Sequence of chain 1.B:
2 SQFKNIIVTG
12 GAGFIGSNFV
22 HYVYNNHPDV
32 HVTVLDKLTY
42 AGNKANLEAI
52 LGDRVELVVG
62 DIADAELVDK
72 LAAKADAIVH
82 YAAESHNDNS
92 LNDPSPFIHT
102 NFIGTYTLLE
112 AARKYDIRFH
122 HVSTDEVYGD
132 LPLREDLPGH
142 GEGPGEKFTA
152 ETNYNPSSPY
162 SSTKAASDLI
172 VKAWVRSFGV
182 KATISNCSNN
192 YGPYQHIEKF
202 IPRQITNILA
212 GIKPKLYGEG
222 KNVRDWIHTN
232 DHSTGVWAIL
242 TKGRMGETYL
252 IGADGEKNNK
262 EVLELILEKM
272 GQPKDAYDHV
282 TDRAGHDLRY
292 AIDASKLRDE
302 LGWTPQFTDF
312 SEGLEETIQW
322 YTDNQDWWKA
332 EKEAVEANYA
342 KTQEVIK

Binding-site contacts:
Ligand atom N31 contacts residue LYS216 of chain 1.B at 2.8 Å (salt-bridge).
Ligand atom O4P contacts residue ARG225 of chain 1.B at 2.8 Å (salt-bridge).
Ligand atom C6 contacts residue THR125 of chain 1.B at 2.9 Å.
Ligand atom C1' contacts residue ASN260 of chain 1.B at 3.0 Å.
Ligand atom O6 contacts residue ASP126 of chain 1.B at 2.6 Å (salt-bridge).
Ligand atom O1P contacts residue PHE201 of chain 1.B at 2.9 Å (h-bond).
Ligand atom O6 contacts residue ASN190 of chain 1.B at 2.8 Å (h-bond).
Ligand atom O3P contacts residue ASN88 of chain 1.B at 2.8 Å (h-bond).
Ligand atom C3 contacts residue SER86 of chain 1.B at 3.4 Å.
Ligand atom O41 contacts residue ARG204 of chain 1.B at 2.7 Å (salt-bridge).
Ligand atom O3' contacts residue HIS287 of chain 1.B at 2.7 Å (h-bond).
Ligand atom C4' contacts residue ASN260 of chain 1.B at 3.2 Å.
Ligand atom C5 contacts residue GLU127 of chain 1.B at 2.9 Å.
Ligand atom O3 contacts residue TYR161 of chain 1.B at 2.5 Å (h-bond).
Ligand atom C6 contacts residue ASP126 of chain 1.B at 3.1 Å.
Ligand atom O4' contacts residue PHE201 of chain 1.B at 3.2 Å.
Ligand atom O4' contacts residue ASN260 of chain 1.B at 3.0 Å (h-bond).
Ligand atom O21 contacts residue TYR218 of chain 1.B at 2.9 Å (h-bond).
Ligand atom O3' contacts residue ARG225 of chain 1.B at 3.0 Å (salt-bridge).
Ligand atom O41 contacts residue GLN205 of chain 1.B at 3.3 Å (h-bond).
Ligand atom N31 contacts residue TYR218 of chain 1.B at 3.4 Å.
Ligand atom O2P contacts residue HIS87 of chain 1.B at 3.3 Å.
Ligand atom O4 contacts residue THR125 of chain 1.B at 2.6 Å (h-bond).
Ligand atom O1 contacts residue GLU127 of chain 1.B at 2.5 Å (salt-bridge).
Ligand atom P2 contacts residue GLU127 of chain 1.B at 3.4 Å.
Ligand atom O4 contacts residue TYR161 of chain 1.B at 2.5 Å (h-bond).
Ligand atom C3 contacts residue TYR161 of chain 1.B at 3.3 Å (hydrophobic).
Ligand atom C3' contacts residue HIS287 of chain 1.B at 3.4 Å.
Ligand atom O4P contacts residue ASN190 of chain 1.B at 3.0 Å (h-bond).
Ligand atom O3 contacts residue SER86 of chain 1.B at 2.6 Å (h-bond).
Ligand atom O2 contacts residue SER86 of chain 1.B at 2.9 Å (h-bond).
Ligand atom O3P contacts residue ARG284 of chain 1.B at 2.8 Å (salt-bridge).
Ligand atom N11 contacts residue PHE201 of chain 1.B at 3.3 Å.
Ligand atom C4 contacts residue TYR161 of chain 1.B at 3.4 Å (hydrophobic).
Ligand atom O5 contacts residue ASN190 of chain 1.B at 3.3 Å (h-bond).
Ligand atom C3' contacts residue ASN260 of chain 1.B at 3.4 Å.
Ligand atom O2P contacts residue ARG284 of chain 1.B at 3.0 Å (salt-bridge).
Ligand atom C5A contacts residue GLU199 of chain 1.B at 3.2 Å.
Ligand atom O3' contacts residue ASN260 of chain 1.B at 2.8 Å (h-bond).
Ligand atom O2 contacts residue LYS200 of chain 1.B at 2.7 Å (salt-bridge).

The protein below binds the small molecule below.
Small molecule (SMILES): Cc1cn([C@H]2C[C@H](O)[C@@H](CO[P](=O)(O)O[P](=O)(O)O[C@H]3O[C@H](CO)[C@@H](O)[C@H](O)[C@H]3O)O2)c(=O)[nH]c1=O